Sequence of chain 1.A:
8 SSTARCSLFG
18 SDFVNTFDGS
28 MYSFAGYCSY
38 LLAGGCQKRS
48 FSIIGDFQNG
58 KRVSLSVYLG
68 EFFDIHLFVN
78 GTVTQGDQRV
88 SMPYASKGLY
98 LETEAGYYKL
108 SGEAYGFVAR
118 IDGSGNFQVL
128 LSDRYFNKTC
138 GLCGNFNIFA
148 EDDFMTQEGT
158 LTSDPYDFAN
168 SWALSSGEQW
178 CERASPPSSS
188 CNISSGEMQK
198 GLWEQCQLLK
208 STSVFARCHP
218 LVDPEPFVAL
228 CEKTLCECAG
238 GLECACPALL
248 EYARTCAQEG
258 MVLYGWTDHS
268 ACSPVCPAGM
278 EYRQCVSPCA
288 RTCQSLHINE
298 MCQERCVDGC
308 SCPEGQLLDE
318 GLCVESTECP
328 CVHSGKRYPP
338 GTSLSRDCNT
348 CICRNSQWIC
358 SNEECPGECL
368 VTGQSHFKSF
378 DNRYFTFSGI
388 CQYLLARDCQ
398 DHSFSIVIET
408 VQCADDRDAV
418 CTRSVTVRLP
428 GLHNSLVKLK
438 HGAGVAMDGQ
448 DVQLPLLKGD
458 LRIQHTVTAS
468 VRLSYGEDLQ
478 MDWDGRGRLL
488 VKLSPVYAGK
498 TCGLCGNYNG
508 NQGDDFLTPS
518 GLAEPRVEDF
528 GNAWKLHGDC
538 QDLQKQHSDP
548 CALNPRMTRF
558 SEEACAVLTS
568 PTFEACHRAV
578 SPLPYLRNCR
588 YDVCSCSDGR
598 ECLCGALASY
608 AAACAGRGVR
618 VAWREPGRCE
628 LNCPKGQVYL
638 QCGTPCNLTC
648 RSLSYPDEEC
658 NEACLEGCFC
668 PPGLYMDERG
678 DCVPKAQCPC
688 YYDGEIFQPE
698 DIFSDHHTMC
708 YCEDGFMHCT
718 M

The small molecule below binds the protein below.
Small molecule (SMILES): CC(=O)N[C@@H]1[C@@H](O)[C@H](O)[C@@H](CO)O[C@H]1O

Binding-site contacts:
Ligand atom C4 contacts residue ASN77 of chain 1.A at 4.2 Å.
Ligand atom O7 contacts residue THR79 of chain 1.A at 3.3 Å.
Ligand atom C7 contacts residue THR79 of chain 1.A at 3.3 Å.
Ligand atom C3 contacts residue THR79 of chain 1.A at 3.9 Å.
Ligand atom O7 contacts residue ASN77 of chain 1.A at 3.0 Å (h-bond).
Ligand atom C5 contacts residue THR79 of chain 1.A at 4.1 Å.
Ligand atom C2 contacts residue THR79 of chain 1.A at 3.6 Å.
Ligand atom C8 contacts residue ASN77 of chain 1.A at 3.9 Å.
Ligand atom N2 contacts residue THR79 of chain 1.A at 2.7 Å.
Ligand atom C5 contacts residue PHE75 of chain 1.A at 4.1 Å (hydrophobic).
Ligand atom O5 contacts residue PHE75 of chain 1.A at 4.4 Å.
Ligand atom C1 contacts residue THR79 of chain 1.A at 3.3 Å.
Ligand atom C2 contacts residue ASN77 of chain 1.A at 2.4 Å.
Ligand atom C1 contacts residue ASN77 of chain 1.A at 1.4 Å.
Ligand atom C6 contacts residue VAL60 of chain 1.A at 4.5 Å (hydrophobic).
Ligand atom C5 contacts residue ASN77 of chain 1.A at 3.6 Å.
Ligand atom C3 contacts residue ASN77 of chain 1.A at 3.8 Å.
Ligand atom N2 contacts residue ASN77 of chain 1.A at 2.9 Å (h-bond).
Ligand atom C7 contacts residue ASN77 of chain 1.A at 3.0 Å.
Ligand atom O5 contacts residue ASN77 of chain 1.A at 2.3 Å (h-bond).
Ligand atom C6 contacts residue PHE75 of chain 1.A at 4.0 Å (hydrophobic).
Ligand atom O5 contacts residue THR79 of chain 1.A at 4.1 Å.